Sequence of chain 1.A:
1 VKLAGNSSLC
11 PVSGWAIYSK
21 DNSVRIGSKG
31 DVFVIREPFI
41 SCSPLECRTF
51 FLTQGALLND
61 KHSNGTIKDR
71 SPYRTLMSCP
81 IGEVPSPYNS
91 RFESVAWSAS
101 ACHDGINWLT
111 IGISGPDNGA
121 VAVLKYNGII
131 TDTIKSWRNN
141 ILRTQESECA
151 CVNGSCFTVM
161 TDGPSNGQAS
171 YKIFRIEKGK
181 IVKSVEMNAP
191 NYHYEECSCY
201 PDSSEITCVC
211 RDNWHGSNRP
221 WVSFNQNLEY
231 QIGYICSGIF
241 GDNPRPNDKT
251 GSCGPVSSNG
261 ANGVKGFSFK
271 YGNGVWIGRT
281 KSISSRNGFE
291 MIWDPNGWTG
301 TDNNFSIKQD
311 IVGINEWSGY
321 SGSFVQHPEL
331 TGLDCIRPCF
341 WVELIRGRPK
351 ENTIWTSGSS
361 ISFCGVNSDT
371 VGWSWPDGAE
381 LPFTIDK

Binding-site contacts:
Ligand atom O7 contacts residue ASN6 of chain 1.A at 4.0 Å.
Ligand atom O5 contacts residue ALA4 of chain 1.A at 4.2 Å.
Ligand atom C5 contacts residue ASN6 of chain 1.A at 3.6 Å.
Ligand atom C2 contacts residue ASN6 of chain 1.A at 2.3 Å.
Ligand atom C3 contacts residue ASN6 of chain 1.A at 3.7 Å.
Ligand atom C1 contacts residue ASN6 of chain 1.A at 1.4 Å.
Ligand atom C1 contacts residue ALA4 of chain 1.A at 4.3 Å (hydrophobic).
Ligand atom C7 contacts residue ASN6 of chain 1.A at 3.1 Å.
Ligand atom O5 contacts residue ASN6 of chain 1.A at 2.4 Å (h-bond).
Ligand atom N2 contacts residue ASN6 of chain 1.A at 2.7 Å (h-bond).
Ligand atom C4 contacts residue ASN6 of chain 1.A at 4.1 Å.
Ligand atom C8 contacts residue ASN6 of chain 1.A at 3.3 Å.

A protein and the small-molecule ligand that binds it are described below.
Small molecule (SMILES): CC(=O)N[C@@H]1[C@@H](O)[C@H](O)[C@@H](CO)O[C@H]1O